Binding-site contacts:
Ligand atom C3' contacts residue ILE54 of chain 1.O at 3.3 Å (hydrophobic).
Ligand atom O3G contacts residue GLY57 of chain 1.O at 2.4 Å (h-bond).
Ligand atom O3' contacts residue ILE54 of chain 1.O at 3.2 Å.
Ligand atom O3B contacts residue CYS55 of chain 1.O at 3.3 Å.
Ligand atom N2 contacts residue PHE105 of chain 1.O at 3.5 Å.
Ligand atom N2 contacts residue TYR221 of chain 1.O at 3.4 Å (h-bond).
Ligand atom N1 contacts residue GLN120 of chain 1.O at 3.5 Å (h-bond).
Ligand atom O1B contacts residue MG1 of chain 1.PB at 1.8 Å.
Ligand atom C2 contacts residue PHE157 of chain 1.O at 3.2 Å (hydrophobic).
Ligand atom O6 contacts residue GLN120 of chain 1.O at 3.2 Å (h-bond).
Ligand atom C6 contacts residue PHE157 of chain 1.O at 3.2 Å (hydrophobic).
Ligand atom N1 contacts residue PHE157 of chain 1.O at 3.1 Å.
Ligand atom O1A contacts residue MG1 of chain 1.PB at 2.8 Å.
Ligand atom O3G contacts residue CYS55 of chain 1.O at 3.0 Å.
Ligand atom C3' contacts residue TYR106 of chain 1.O at 3.4 Å (hydrophobic).
Ligand atom O3B contacts residue LYS209 of chain 1.O at 3.4 Å (salt-bridge).
Ligand atom O3A contacts residue CYS55 of chain 1.O at 2.7 Å (h-bond).
Ligand atom O3' contacts residue GLU214 of chain 1.O at 2.8 Å (salt-bridge).
Ligand atom O6 contacts residue PHE157 of chain 1.O at 3.3 Å.
Ligand atom PA contacts residue ARG149 of chain 1.O at 3.4 Å.
Ligand atom C6 contacts residue LEU123 of chain 1.O at 3.5 Å (hydrophobic).
Ligand atom PB contacts residue LYS209 of chain 1.O at 3.5 Å.
Ligand atom O3' contacts residue TYR106 of chain 1.O at 2.2 Å (h-bond).
Ligand atom C5 contacts residue PHE157 of chain 1.O at 3.4 Å (hydrophobic).
Ligand atom O1A contacts residue GLU76 of chain 1.O at 2.6 Å (salt-bridge).
Ligand atom N3 contacts residue PHE157 of chain 1.O at 3.4 Å.
Ligand atom O2B contacts residue LYS209 of chain 1.O at 2.6 Å (salt-bridge).
Ligand atom O2A contacts residue ARG149 of chain 1.O at 2.2 Å (salt-bridge).
Ligand atom O3G contacts residue SER56 of chain 1.O at 2.7 Å (h-bond).
Ligand atom O2A contacts residue LYS58 of chain 1.O at 2.6 Å (salt-bridge).
Ligand atom PB contacts residue MG1 of chain 1.PB at 3.0 Å.
Ligand atom O1G contacts residue SER59 of chain 1.O at 2.7 Å (h-bond).
Ligand atom O6 contacts residue ARG127 of chain 1.O at 3.5 Å (salt-bridge).
Ligand atom C2' contacts residue ILE54 of chain 1.O at 3.3 Å (hydrophobic).
Ligand atom O2A contacts residue GLU76 of chain 1.O at 3.4 Å (salt-bridge).
Ligand atom C2' contacts residue TYR106 of chain 1.O at 3.5 Å (hydrophobic).
Ligand atom O3A contacts residue MG1 of chain 1.PB at 3.5 Å.
Ligand atom O1G contacts residue MG1 of chain 1.PB at 2.7 Å.
Ligand atom C5 contacts residue LEU123 of chain 1.O at 3.4 Å (hydrophobic).
Ligand atom C4 contacts residue PHE157 of chain 1.O at 3.3 Å (hydrophobic).

Sequence of chain 1.O:
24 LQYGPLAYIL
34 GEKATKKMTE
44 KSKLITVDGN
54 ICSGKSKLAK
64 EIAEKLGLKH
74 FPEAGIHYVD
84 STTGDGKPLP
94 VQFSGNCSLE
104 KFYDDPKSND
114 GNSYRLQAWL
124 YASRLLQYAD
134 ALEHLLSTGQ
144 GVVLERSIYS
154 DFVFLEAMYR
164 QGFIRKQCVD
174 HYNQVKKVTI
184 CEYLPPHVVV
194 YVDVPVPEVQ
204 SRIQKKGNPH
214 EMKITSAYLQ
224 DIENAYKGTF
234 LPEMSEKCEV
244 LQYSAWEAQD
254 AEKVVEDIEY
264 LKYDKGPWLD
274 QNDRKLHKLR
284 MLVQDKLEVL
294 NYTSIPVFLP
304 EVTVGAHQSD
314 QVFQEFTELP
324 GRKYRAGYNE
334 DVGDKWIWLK

The protein below binds the small molecule below.
Small molecule (SMILES): Nc1nc2c(ncn2[C@H]2C[C@H](O)[C@@H](CO[P](=O)(O)O[P](=O)(O)OP(=O)(O)O)O2)c(=O)[nH]1